Binding-site contacts:
Ligand atom C05 contacts residue GLU784 of chain 1.B at 3.4 Å.
Ligand atom N04 contacts residue ARG843 of chain 1.B at 2.9 Å (salt-bridge).
Ligand atom C08 contacts residue ARG843 of chain 1.B at 4.0 Å.
Ligand atom C17 contacts residue TYR1006 of chain 1.B at 3.9 Å (hydrophobic).
Ligand atom C18 contacts residue TYR1006 of chain 1.B at 3.8 Å (hydrophobic).
Ligand atom C08 contacts residue ASP804 of chain 1.B at 3.9 Å.
Ligand atom C02 contacts residue TYR747 of chain 1.B at 3.5 Å (hydrophobic).
Ligand atom C20 contacts residue HIS846 of chain 1.B at 3.9 Å.
Ligand atom N07 contacts residue ARG843 of chain 1.B at 3.9 Å.
Ligand atom C17 contacts residue ILE847 of chain 1.B at 3.8 Å (hydrophobic).
Ligand atom O23 contacts residue ASN743 of chain 1.B at 2.8 Å.
Ligand atom O22 contacts residue ASN743 of chain 1.B at 3.2 Å.
Ligand atom C20 contacts residue ARG843 of chain 1.B at 3.4 Å.
Ligand atom C10 contacts residue ARG843 of chain 1.B at 3.5 Å.
Ligand atom C13 contacts residue ASP804 of chain 1.B at 3.6 Å.
Ligand atom C01 contacts residue LEU780 of chain 1.B at 3.4 Å (hydrophobic).
Ligand atom O22 contacts residue VAL744 of chain 1.B at 3.0 Å (h-bond).
Ligand atom C15 contacts residue ARG843 of chain 1.B at 4.0 Å.
Ligand atom O14 contacts residue ILE808 of chain 1.B at 4.0 Å.
Ligand atom C19 contacts residue HIS846 of chain 1.B at 3.2 Å.
Ligand atom C18 contacts residue ILE847 of chain 1.B at 2.9 Å (hydrophobic).
Ligand atom O23 contacts residue TYR1006 of chain 1.B at 2.7 Å (h-bond).
Ligand atom O06 contacts residue GLU784 of chain 1.B at 2.6 Å (salt-bridge).
Ligand atom O06 contacts residue CA1 of chain 1.J at 3.5 Å.
Ligand atom C12 contacts residue PHE840 of chain 1.B at 3.3 Å (hydrophobic).
Ligand atom C12 contacts residue ASP804 of chain 1.B at 3.7 Å.
Ligand atom O22 contacts residue ILE847 of chain 1.B at 3.9 Å.
Ligand atom O22 contacts residue PHE740 of chain 1.B at 4.0 Å.
Ligand atom C09 contacts residue ARG843 of chain 1.B at 3.4 Å.
Ligand atom O06 contacts residue ARG843 of chain 1.B at 3.3 Å (salt-bridge).
Ligand atom C05 contacts residue ARG843 of chain 1.B at 3.1 Å.
Ligand atom C11 contacts residue ASP804 of chain 1.B at 3.8 Å.
Ligand atom N21 contacts residue ASN743 of chain 1.B at 3.3 Å.
Ligand atom C13 contacts residue PHE840 of chain 1.B at 3.8 Å (hydrophobic).
Ligand atom C03 contacts residue ARG843 of chain 1.B at 3.5 Å.
Ligand atom O06 contacts residue ASP804 of chain 1.B at 3.6 Å (salt-bridge).
Ligand atom N21 contacts residue TYR1006 of chain 1.B at 3.5 Å (h-bond).
Ligand atom C11 contacts residue PHE840 of chain 1.B at 3.5 Å (hydrophobic).
Ligand atom C19 contacts residue ILE847 of chain 1.B at 3.4 Å (hydrophobic).
Ligand atom O14 contacts residue LEU780 of chain 1.B at 3.9 Å.

A protein and the small-molecule ligand that binds it are described below.
Small molecule (SMILES): O=C1NC(c2cccc([N+](=O)[O-])c2)=CCN1c1ccccc1O

Sequence of chain 1.B:
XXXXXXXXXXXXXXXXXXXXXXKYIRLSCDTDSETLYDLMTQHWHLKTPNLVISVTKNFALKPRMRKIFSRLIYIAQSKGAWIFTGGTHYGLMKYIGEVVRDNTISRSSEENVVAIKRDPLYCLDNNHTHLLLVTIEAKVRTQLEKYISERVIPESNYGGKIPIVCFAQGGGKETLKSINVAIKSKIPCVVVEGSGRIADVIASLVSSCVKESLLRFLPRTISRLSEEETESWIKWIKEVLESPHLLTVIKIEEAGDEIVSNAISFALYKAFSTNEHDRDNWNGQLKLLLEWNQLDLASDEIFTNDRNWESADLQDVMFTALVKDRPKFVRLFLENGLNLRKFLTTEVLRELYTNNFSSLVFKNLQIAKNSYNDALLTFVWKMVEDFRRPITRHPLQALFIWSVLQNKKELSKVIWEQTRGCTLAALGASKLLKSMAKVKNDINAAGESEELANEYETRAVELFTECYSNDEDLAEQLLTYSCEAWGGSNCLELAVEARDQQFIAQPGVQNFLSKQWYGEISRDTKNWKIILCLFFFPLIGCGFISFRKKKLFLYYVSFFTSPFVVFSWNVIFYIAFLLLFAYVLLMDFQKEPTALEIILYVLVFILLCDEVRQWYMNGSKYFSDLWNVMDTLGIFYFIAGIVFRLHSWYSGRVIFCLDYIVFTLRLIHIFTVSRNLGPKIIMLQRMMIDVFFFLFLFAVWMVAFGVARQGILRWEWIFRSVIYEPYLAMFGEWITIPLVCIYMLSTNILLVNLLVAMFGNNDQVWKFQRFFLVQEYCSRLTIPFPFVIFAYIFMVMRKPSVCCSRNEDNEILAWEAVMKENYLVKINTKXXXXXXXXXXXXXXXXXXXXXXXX